Sequence of chain 1.D:
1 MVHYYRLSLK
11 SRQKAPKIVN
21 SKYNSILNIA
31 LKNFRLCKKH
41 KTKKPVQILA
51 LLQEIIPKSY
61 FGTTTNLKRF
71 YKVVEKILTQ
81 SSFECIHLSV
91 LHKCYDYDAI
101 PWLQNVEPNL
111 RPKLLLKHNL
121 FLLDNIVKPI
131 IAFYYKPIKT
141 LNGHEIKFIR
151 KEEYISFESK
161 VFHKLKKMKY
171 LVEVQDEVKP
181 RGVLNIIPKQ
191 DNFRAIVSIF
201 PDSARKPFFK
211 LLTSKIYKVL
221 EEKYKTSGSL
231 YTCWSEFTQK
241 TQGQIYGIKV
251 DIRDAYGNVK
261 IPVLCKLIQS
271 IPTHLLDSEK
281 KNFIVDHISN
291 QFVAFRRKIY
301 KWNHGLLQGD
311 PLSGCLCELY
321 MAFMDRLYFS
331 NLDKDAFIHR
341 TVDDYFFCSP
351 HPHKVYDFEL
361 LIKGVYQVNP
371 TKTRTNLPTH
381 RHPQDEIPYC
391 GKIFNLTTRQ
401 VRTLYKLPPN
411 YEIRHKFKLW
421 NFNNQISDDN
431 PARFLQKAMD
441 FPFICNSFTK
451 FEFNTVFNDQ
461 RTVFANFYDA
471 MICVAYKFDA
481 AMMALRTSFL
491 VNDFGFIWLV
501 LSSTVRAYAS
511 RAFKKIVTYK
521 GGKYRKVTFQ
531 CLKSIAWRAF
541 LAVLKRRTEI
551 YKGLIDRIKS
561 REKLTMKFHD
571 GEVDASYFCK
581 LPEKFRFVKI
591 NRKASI

The protein below binds the small molecule below.
Small molecule (SMILES): Nc1nc2c(ncn2[C@H]2C[C@H](O)[C@@H](CO[P](=O)(O)O[P](=O)(O)OP(=O)(O)O)O2)c(=O)[nH]1

Binding-site contacts:
Ligand atom O1G contacts residue ASN369 of chain 1.D at 3.1 Å (h-bond).
Ligand atom O1G contacts residue ARG253 of chain 1.D at 3.4 Å.
Ligand atom O3' contacts residue TYR256 of chain 1.D at 2.9 Å (h-bond).
Ligand atom O1A contacts residue ARG194 of chain 1.D at 3.0 Å (salt-bridge).
Ligand atom N2 contacts residue GLY309 of chain 1.D at 3.1 Å (h-bond).
Ligand atom O1G contacts residue ASP254 of chain 1.D at 3.0 Å (salt-bridge).
Ligand atom O2G contacts residue ASN369 of chain 1.D at 3.1 Å (h-bond).
Ligand atom O1B contacts residue ILE252 of chain 1.D at 3.5 Å (h-bond).
Ligand atom O2B contacts residue ARG194 of chain 1.D at 3.4 Å (salt-bridge).
Ligand atom O1B contacts residue ALA255 of chain 1.D at 3.1 Å (h-bond).
Ligand atom C5 contacts residue DG7 of chain 1.F at 3.4 Å.
Ligand atom O3G contacts residue ASN369 of chain 1.D at 3.4 Å (h-bond).
Ligand atom PG contacts residue ASN369 of chain 1.D at 3.3 Å.
Ligand atom O2A contacts residue ASP343 of chain 1.D at 3.2 Å (salt-bridge).
Ligand atom O1B contacts residue ASP254 of chain 1.D at 3.3 Å (salt-bridge).
Ligand atom O1B contacts residue ASP343 of chain 1.D at 3.4 Å (salt-bridge).
Ligand atom N3 contacts residue DG7 of chain 1.F at 3.5 Å (h-bond).
Ligand atom PB contacts residue CA1 of chain 1.IA at 3.5 Å.
Ligand atom O2G contacts residue LYS372 of chain 1.D at 3.0 Å (salt-bridge).
Ligand atom O3B contacts residue ASP254 of chain 1.D at 3.2 Å (salt-bridge).
Ligand atom O1B contacts residue CA1 of chain 1.IA at 2.3 Å.
Ligand atom C8 contacts residue DG7 of chain 1.F at 3.5 Å.
Ligand atom N9 contacts residue DG7 of chain 1.F at 3.4 Å.
Ligand atom C5' contacts residue ASP343 of chain 1.D at 3.4 Å.
Ligand atom C2' contacts residue TYR256 of chain 1.D at 3.5 Å (hydrophobic).
Ligand atom O3A contacts residue ARG194 of chain 1.D at 3.1 Å (salt-bridge).
Ligand atom O2G contacts residue ASP251 of chain 1.D at 2.9 Å (salt-bridge).
Ligand atom O3G contacts residue LYS189 of chain 1.D at 2.8 Å (salt-bridge).
Ligand atom O2A contacts residue ASP251 of chain 1.D at 3.4 Å (salt-bridge).
Ligand atom O2A contacts residue LYS372 of chain 1.D at 3.4 Å (salt-bridge).
Ligand atom O2A contacts residue CA1 of chain 1.IA at 2.3 Å.
Ligand atom C4 contacts residue DG7 of chain 1.F at 3.4 Å.
Ligand atom N7 contacts residue DG7 of chain 1.F at 3.5 Å.
Ligand atom C2' contacts residue GLN308 of chain 1.D at 3.4 Å.
Ligand atom O3' contacts residue ALA255 of chain 1.D at 3.5 Å (h-bond).
Ligand atom O2G contacts residue CA1 of chain 1.IA at 2.4 Å.
Ligand atom PB contacts residue ASP254 of chain 1.D at 3.6 Å.
Ligand atom PA contacts residue CA1 of chain 1.IA at 3.5 Å.
Ligand atom O5' contacts residue DG7 of chain 1.F at 3.3 Å.
Ligand atom O2A contacts residue DG7 of chain 1.F at 3.2 Å (h-bond).